Binding-site contacts:
Ligand atom O16 contacts residue ASN80 of chain 1.A at 3.3 Å (h-bond).
Ligand atom C31 contacts residue PRO24 of chain 1.A at 3.8 Å (hydrophobic).
Ligand atom C25 contacts residue LEU33 of chain 1.A at 3.9 Å (hydrophobic).
Ligand atom O16 contacts residue CYS76 of chain 1.A at 3.2 Å (h-bond).
Ligand atom S14 contacts residue ASN80 of chain 1.A at 3.9 Å.
Ligand atom O17 contacts residue ASN80 of chain 1.A at 3.9 Å.
Ligand atom C09 contacts residue VAL34 of chain 1.A at 3.7 Å (hydrophobic).
Ligand atom C15 contacts residue PHE25 of chain 1.A at 3.9 Å (hydrophobic).
Ligand atom C13 contacts residue VAL86 of chain 1.A at 3.7 Å (hydrophobic).
Ligand atom N18 contacts residue VAL86 of chain 1.A at 3.6 Å.
Ligand atom C26 contacts residue LEU33 of chain 1.A at 3.2 Å (hydrophobic).
Ligand atom N12 contacts residue PRO24 of chain 1.A at 4.1 Å.
Ligand atom C29 contacts residue VAL34 of chain 1.A at 3.6 Å (hydrophobic).
Ligand atom N20 contacts residue ASN80 of chain 1.A at 2.8 Å (h-bond).
Ligand atom C21 contacts residue ASN80 of chain 1.A at 3.6 Å.
Ligand atom C19 contacts residue ASN80 of chain 1.A at 3.7 Å.
Ligand atom C30 contacts residue PRO24 of chain 1.A at 3.4 Å (hydrophobic).
Ligand atom O17 contacts residue CYS76 of chain 1.A at 4.0 Å.
Ligand atom N12 contacts residue VAL29 of chain 1.A at 4.0 Å.
Ligand atom C03 contacts residue LEU33 of chain 1.A at 4.1 Å (hydrophobic).
Ligand atom N20 contacts residue PHE79 of chain 1.A at 3.7 Å.
Ligand atom C13 contacts residue ASN80 of chain 1.A at 3.9 Å.
Ligand atom O16 contacts residue PHE25 of chain 1.A at 3.5 Å.
Ligand atom C15 contacts residue PRO24 of chain 1.A at 3.5 Å (hydrophobic).
Ligand atom C15 contacts residue TYR37 of chain 1.A at 4.2 Å (hydrophobic).
Ligand atom C31 contacts residue TRP23 of chain 1.A at 4.1 Å (hydrophobic).
Ligand atom O17 contacts residue TYR37 of chain 1.A at 2.9 Å (h-bond).
Ligand atom C22 contacts residue ASN80 of chain 1.A at 4.1 Å.
Ligand atom N18 contacts residue PHE79 of chain 1.A at 4.0 Å.
Ligand atom O16 contacts residue VAL86 of chain 1.A at 3.3 Å.
Ligand atom C15 contacts residue VAL29 of chain 1.A at 3.5 Å (hydrophobic).
Ligand atom N18 contacts residue ASN80 of chain 1.A at 3.1 Å (h-bond).
Ligand atom C07 contacts residue TRP23 of chain 1.A at 4.0 Å (hydrophobic).
Ligand atom C10 contacts residue VAL34 of chain 1.A at 4.0 Å (hydrophobic).
Ligand atom C19 contacts residue VAL86 of chain 1.A at 4.1 Å (hydrophobic).
Ligand atom S14 contacts residue VAL86 of chain 1.A at 4.1 Å.
Ligand atom C22 contacts residue VAL86 of chain 1.A at 4.1 Å (hydrophobic).
Ligand atom C11 contacts residue VAL34 of chain 1.A at 3.9 Å (hydrophobic).
Ligand atom S14 contacts residue TYR37 of chain 1.A at 4.0 Å.
Ligand atom N12 contacts residue VAL86 of chain 1.A at 4.1 Å.

The protein below binds the small molecule below.
Small molecule (SMILES): CN(C)CCCOc1ccc(-c2cc(NCCCn3cccn3)nc(S(C)(=O)=O)n2)cc1

Sequence of chain 1.A:
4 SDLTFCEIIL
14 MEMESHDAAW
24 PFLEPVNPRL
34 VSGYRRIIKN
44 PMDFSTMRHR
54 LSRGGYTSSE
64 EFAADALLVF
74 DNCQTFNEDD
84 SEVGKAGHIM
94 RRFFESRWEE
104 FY